Sequence of chain 1.C:
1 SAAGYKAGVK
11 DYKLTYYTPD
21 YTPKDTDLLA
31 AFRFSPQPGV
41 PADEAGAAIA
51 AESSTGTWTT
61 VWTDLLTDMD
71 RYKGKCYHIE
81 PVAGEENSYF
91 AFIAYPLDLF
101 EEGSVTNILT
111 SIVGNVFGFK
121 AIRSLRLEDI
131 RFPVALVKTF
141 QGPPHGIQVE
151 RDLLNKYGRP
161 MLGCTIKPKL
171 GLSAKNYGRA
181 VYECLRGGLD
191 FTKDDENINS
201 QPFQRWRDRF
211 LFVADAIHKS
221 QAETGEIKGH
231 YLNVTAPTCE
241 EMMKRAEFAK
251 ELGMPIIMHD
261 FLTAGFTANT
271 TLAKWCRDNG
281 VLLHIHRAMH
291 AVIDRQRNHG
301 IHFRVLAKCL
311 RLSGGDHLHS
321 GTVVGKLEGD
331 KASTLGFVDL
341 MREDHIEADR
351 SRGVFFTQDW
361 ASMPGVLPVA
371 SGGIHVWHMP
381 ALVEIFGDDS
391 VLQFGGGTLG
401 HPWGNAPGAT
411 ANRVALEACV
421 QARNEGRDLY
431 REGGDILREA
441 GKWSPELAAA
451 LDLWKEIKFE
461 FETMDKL

Sequence of chain 1.A:
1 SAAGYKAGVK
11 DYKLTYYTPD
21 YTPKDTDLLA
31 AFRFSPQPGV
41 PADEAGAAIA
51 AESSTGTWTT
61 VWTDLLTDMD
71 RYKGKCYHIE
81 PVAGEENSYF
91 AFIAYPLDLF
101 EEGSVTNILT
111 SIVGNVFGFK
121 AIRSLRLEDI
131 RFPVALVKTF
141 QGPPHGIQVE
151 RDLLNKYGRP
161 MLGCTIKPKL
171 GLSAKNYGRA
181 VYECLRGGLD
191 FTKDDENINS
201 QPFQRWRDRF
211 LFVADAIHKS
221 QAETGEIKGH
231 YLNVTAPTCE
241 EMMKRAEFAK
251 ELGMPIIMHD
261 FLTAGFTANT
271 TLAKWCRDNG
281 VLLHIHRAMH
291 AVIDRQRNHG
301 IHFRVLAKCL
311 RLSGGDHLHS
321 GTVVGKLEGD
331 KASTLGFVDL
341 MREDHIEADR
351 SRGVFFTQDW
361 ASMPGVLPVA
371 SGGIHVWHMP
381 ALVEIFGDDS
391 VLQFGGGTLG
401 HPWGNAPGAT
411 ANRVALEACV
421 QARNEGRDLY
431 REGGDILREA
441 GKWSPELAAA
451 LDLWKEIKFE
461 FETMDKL

Binding-site contacts:
Ligand atom C contacts residue MG1 of chain 1.Q at 3.0 Å.
Ligand atom O2P contacts residue GLY395 of chain 1.A at 2.8 Å (h-bond).
Ligand atom C contacts residue ASN115 of chain 1.C at 3.4 Å.
Ligand atom O1P contacts residue THR57 of chain 1.C at 2.5 Å (h-bond).
Ligand atom O2 contacts residue THR165 of chain 1.A at 3.1 Å (h-bond).
Ligand atom O7 contacts residue ASN115 of chain 1.C at 2.9 Å (h-bond).
Ligand atom O4P contacts residue SER371 of chain 1.A at 3.5 Å (h-bond).
Ligand atom O3P contacts residue GLY373 of chain 1.A at 2.8 Å (h-bond).
Ligand atom O4 contacts residue GLY372 of chain 1.A at 3.3 Å (h-bond).
Ligand atom O3P contacts residue TRP58 of chain 1.C at 3.3 Å.
Ligand atom C3 contacts residue MG1 of chain 1.Q at 3.2 Å.
Ligand atom O7 contacts residue LYS169 of chain 1.A at 2.8 Å (salt-bridge).
Ligand atom P1 contacts residue THR57 of chain 1.C at 3.4 Å.
Ligand atom O5P contacts residue ARG287 of chain 1.A at 2.6 Å.
Ligand atom C2 contacts residue MG1 of chain 1.Q at 2.9 Å.
Ligand atom O2 contacts residue LYS167 of chain 1.A at 3.0 Å (salt-bridge).
Ligand atom O3 contacts residue GLU196 of chain 1.A at 3.5 Å (salt-bridge).
Ligand atom O1 contacts residue LYS167 of chain 1.A at 3.3 Å (salt-bridge).
Ligand atom C contacts residue LYS167 of chain 1.A at 3.5 Å.
Ligand atom O7 contacts residue ASP195 of chain 1.A at 3.2 Å (salt-bridge).
Ligand atom O5 contacts residue LEU327 of chain 1.A at 3.2 Å.
Ligand atom O3P contacts residue LYS326 of chain 1.A at 2.8 Å (salt-bridge).
Ligand atom O1P contacts residue GLY396 of chain 1.A at 2.7 Å (h-bond).
Ligand atom C3 contacts residue SER371 of chain 1.A at 3.5 Å.
Ligand atom O6P contacts residue ARG287 of chain 1.A at 2.8 Å (salt-bridge).
Ligand atom O7 contacts residue GLU196 of chain 1.A at 3.4 Å (salt-bridge).
Ligand atom O1P contacts residue LYS167 of chain 1.A at 3.4 Å.
Ligand atom O3 contacts residue MG1 of chain 1.Q at 2.4 Å.
Ligand atom O6 contacts residue GLU52 of chain 1.C at 3.4 Å (salt-bridge).
Ligand atom O2 contacts residue MG1 of chain 1.Q at 2.4 Å.
Ligand atom O4 contacts residue SER371 of chain 1.A at 2.9 Å (h-bond).
Ligand atom O3 contacts residue HIS286 of chain 1.A at 3.0 Å (h-bond).
Ligand atom C3 contacts residue FMT1 of chain 1.S at 3.3 Å.
Ligand atom O4P contacts residue HIS319 of chain 1.A at 2.6 Å (h-bond).
Ligand atom O3P contacts residue THR57 of chain 1.C at 3.4 Å (h-bond).
Ligand atom O7 contacts residue MG1 of chain 1.Q at 2.4 Å.
Ligand atom O7 contacts residue LYS167 of chain 1.A at 3.4 Å (salt-bridge).
Ligand atom O6 contacts residue LYS326 of chain 1.A at 2.9 Å (salt-bridge).
Ligand atom O3P contacts residue GLY372 of chain 1.A at 3.4 Å.
Ligand atom O3 contacts residue FMT1 of chain 1.S at 2.4 Å (h-bond).

The protein below binds the small molecule below.
Small molecule (SMILES): O=C(O)[C@@](O)(COP(=O)(O)O)[C@H](O)[C@H](O)COP(=O)(O)O